Sequence of chain 1.B:
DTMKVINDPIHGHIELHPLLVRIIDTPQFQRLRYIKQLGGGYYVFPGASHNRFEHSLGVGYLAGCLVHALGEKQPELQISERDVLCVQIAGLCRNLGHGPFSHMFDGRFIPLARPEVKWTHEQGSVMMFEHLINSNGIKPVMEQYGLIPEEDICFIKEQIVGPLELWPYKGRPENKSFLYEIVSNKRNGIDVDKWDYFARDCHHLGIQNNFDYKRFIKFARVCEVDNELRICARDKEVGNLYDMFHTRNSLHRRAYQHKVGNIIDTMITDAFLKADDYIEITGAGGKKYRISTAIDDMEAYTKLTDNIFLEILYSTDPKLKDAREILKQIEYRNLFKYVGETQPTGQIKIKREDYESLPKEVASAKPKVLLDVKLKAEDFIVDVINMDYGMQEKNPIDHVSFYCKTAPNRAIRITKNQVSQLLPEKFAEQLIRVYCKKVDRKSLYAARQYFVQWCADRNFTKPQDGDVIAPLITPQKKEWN

Binding-site contacts:
Ligand atom O2 contacts residue LEU38 of chain 1.B at 3.7 Å.
Ligand atom O3A contacts residue ASP199 of chain 1.B at 3.7 Å.
Ligand atom O3' contacts residue ASP207 of chain 1.B at 2.7 Å (salt-bridge).
Ligand atom PA contacts residue HIS103 of chain 1.B at 3.1 Å.
Ligand atom C1' contacts residue HIS103 of chain 1.B at 3.5 Å.
Ligand atom O3G contacts residue ARG254 of chain 1.B at 3.1 Å (salt-bridge).
Ligand atom N3 contacts residue TYR262 of chain 1.B at 3.8 Å.
Ligand atom C2 contacts residue HIS103 of chain 1.B at 3.7 Å.
Ligand atom O3' contacts residue GLN37 of chain 1.B at 3.0 Å (h-bond).
Ligand atom O2A contacts residue HIS98 of chain 1.B at 3.5 Å (h-bond).
Ligand atom O3G contacts residue TYR203 of chain 1.B at 2.5 Å (h-bond).
Ligand atom O2B contacts residue HIS121 of chain 1.B at 3.6 Å (h-bond).
Ligand atom O2A contacts residue HIS121 of chain 1.B at 3.3 Å (h-bond).
Ligand atom O1B contacts residue MG1 of chain 1.L at 1.9 Å.
Ligand atom O1A contacts residue ARG52 of chain 1.B at 2.9 Å (salt-bridge).
Ligand atom N4 contacts residue GLN263 of chain 1.B at 3.0 Å (h-bond).
Ligand atom O4' contacts residue ARG52 of chain 1.B at 3.2 Å (salt-bridge).
Ligand atom C2' contacts residue TYR262 of chain 1.B at 3.5 Å (hydrophobic).
Ligand atom C6 contacts residue HIS103 of chain 1.B at 3.1 Å.
Ligand atom O1B contacts residue ARG94 of chain 1.B at 3.2 Å (salt-bridge).
Ligand atom C2' contacts residue LEU38 of chain 1.B at 3.7 Å (hydrophobic).
Ligand atom O3' contacts residue LEU38 of chain 1.B at 3.5 Å.
Ligand atom C5 contacts residue HIS258 of chain 1.B at 3.8 Å.
Ligand atom C5' contacts residue TYR203 of chain 1.B at 3.3 Å (hydrophobic).
Ligand atom C4 contacts residue GLN263 of chain 1.B at 3.8 Å.
Ligand atom O3A contacts residue ARG94 of chain 1.B at 3.4 Å (salt-bridge).
Ligand atom C3' contacts residue TYR203 of chain 1.B at 3.7 Å (hydrophobic).
Ligand atom O4' contacts residue HIS103 of chain 1.B at 3.1 Å.
Ligand atom O3' contacts residue TYR203 of chain 1.B at 3.7 Å.
Ligand atom O5' contacts residue HIS103 of chain 1.B at 2.9 Å (h-bond).
Ligand atom PG contacts residue MG1 of chain 1.L at 3.5 Å.
Ligand atom O2A contacts residue HIS103 of chain 1.B at 2.3 Å (h-bond).
Ligand atom O1G contacts residue LYS200 of chain 1.B at 3.0 Å (salt-bridge).
Ligand atom N1 contacts residue HIS103 of chain 1.B at 3.1 Å.
Ligand atom C4 contacts residue HIS103 of chain 1.B at 3.8 Å.
Ligand atom C5 contacts residue HIS103 of chain 1.B at 3.6 Å.
Ligand atom O1G contacts residue MG1 of chain 1.L at 2.2 Å.
Ligand atom C3' contacts residue ASP207 of chain 1.B at 3.4 Å.
Ligand atom O2G contacts residue ARG254 of chain 1.B at 3.0 Å (salt-bridge).
Ligand atom PB contacts residue MG1 of chain 1.L at 3.3 Å.

The protein below binds the small molecule below.
Small molecule (SMILES): Nc1ccn([C@H]2C[C@H](O)[C@@H](CO[P](=O)(O)O[P](=O)(O)OP(=O)(O)O)O2)c(=O)n1